A protein and the small-molecule ligand that binds it are described below.
Small molecule (SMILES): O=S(=O)(O)c1cccc2cccc(Nc3ccccc3)c12

Sequence of chain 1.I:
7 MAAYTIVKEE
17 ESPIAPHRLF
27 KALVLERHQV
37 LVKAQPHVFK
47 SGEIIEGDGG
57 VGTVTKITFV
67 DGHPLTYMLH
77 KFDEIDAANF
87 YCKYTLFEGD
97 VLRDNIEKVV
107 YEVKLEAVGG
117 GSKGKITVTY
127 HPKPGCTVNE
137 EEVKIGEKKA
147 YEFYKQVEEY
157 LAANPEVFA

Binding-site contacts:
Ligand atom C3 contacts residue PHE65 of chain 1.I at 3.8 Å (hydrophobic).
Ligand atom C14 contacts residue 2AN1 of chain 1.LB at 4.0 Å.
Ligand atom C6 contacts residue GLN41 of chain 1.I at 3.1 Å.
Ligand atom C5 contacts residue LYS145 of chain 1.I at 3.9 Å.
Ligand atom O3 contacts residue LYS145 of chain 1.I at 4.0 Å.
Ligand atom C8 contacts residue LEU37 of chain 1.I at 3.5 Å (hydrophobic).
Ligand atom C9 contacts residue LYS145 of chain 1.I at 4.0 Å.
Ligand atom C6 contacts residue LYS145 of chain 1.I at 4.0 Å.
Ligand atom C3 contacts residue 2AN1 of chain 1.LB at 3.9 Å.
Ligand atom C13 contacts residue GLY142 of chain 1.I at 3.8 Å.
Ligand atom C16 contacts residue 2AN1 of chain 1.LB at 3.3 Å.
Ligand atom C11 contacts residue VAL97 of chain 1.I at 4.0 Å (hydrophobic).
Ligand atom C8 contacts residue LYS145 of chain 1.I at 3.5 Å.
Ligand atom C2 contacts residue 2AN1 of chain 1.LB at 3.6 Å.
Ligand atom C7 contacts residue PHE149 of chain 1.I at 4.1 Å (hydrophobic).
Ligand atom O3 contacts residue GLY142 of chain 1.I at 3.6 Å.
Ligand atom O1 contacts residue MET74 of chain 1.I at 3.6 Å.
Ligand atom C15 contacts residue GLY142 of chain 1.I at 3.4 Å.
Ligand atom C4 contacts residue 2AN1 of chain 1.KB at 4.1 Å.
Ligand atom C4 contacts residue LYS145 of chain 1.I at 3.8 Å.
Ligand atom C7 contacts residue GLN41 of chain 1.I at 3.5 Å.
Ligand atom C14 contacts residue GLY142 of chain 1.I at 3.2 Å.
Ligand atom N contacts residue MET74 of chain 1.I at 4.1 Å.
Ligand atom C7 contacts residue LEU37 of chain 1.I at 3.6 Å (hydrophobic).
Ligand atom C7 contacts residue PHE45 of chain 1.I at 4.0 Å (hydrophobic).
Ligand atom C2 contacts residue PHE65 of chain 1.I at 4.0 Å (hydrophobic).
Ligand atom O2 contacts residue ARG33 of chain 1.I at 3.0 Å (salt-bridge).
Ligand atom C13 contacts residue VAL97 of chain 1.I at 4.1 Å (hydrophobic).
Ligand atom O3 contacts residue ALA146 of chain 1.I at 4.0 Å.
Ligand atom C6 contacts residue PHE45 of chain 1.I at 3.7 Å (hydrophobic).
Ligand atom C15 contacts residue ILE141 of chain 1.I at 3.8 Å (hydrophobic).
Ligand atom C10 contacts residue PHE45 of chain 1.I at 3.9 Å (hydrophobic).
Ligand atom C16 contacts residue GLY142 of chain 1.I at 4.1 Å.
Ligand atom C7 contacts residue LYS145 of chain 1.I at 3.5 Å.
Ligand atom C4 contacts residue VAL44 of chain 1.I at 4.0 Å (hydrophobic).
Ligand atom C12 contacts residue VAL97 of chain 1.I at 4.0 Å (hydrophobic).
Ligand atom C10 contacts residue LYS145 of chain 1.I at 3.9 Å.
Ligand atom C5 contacts residue PHE45 of chain 1.I at 3.7 Å (hydrophobic).
Ligand atom C15 contacts residue 2AN1 of chain 1.LB at 3.0 Å.
Ligand atom C4 contacts residue PHE45 of chain 1.I at 4.1 Å (hydrophobic).